A small-molecule ligand and the protein it binds are described below.
Small molecule (SMILES): O=C(NCCC(c1ccccc1)c1ccccc1)c1cccnc1

Sequence of chain 2.A:
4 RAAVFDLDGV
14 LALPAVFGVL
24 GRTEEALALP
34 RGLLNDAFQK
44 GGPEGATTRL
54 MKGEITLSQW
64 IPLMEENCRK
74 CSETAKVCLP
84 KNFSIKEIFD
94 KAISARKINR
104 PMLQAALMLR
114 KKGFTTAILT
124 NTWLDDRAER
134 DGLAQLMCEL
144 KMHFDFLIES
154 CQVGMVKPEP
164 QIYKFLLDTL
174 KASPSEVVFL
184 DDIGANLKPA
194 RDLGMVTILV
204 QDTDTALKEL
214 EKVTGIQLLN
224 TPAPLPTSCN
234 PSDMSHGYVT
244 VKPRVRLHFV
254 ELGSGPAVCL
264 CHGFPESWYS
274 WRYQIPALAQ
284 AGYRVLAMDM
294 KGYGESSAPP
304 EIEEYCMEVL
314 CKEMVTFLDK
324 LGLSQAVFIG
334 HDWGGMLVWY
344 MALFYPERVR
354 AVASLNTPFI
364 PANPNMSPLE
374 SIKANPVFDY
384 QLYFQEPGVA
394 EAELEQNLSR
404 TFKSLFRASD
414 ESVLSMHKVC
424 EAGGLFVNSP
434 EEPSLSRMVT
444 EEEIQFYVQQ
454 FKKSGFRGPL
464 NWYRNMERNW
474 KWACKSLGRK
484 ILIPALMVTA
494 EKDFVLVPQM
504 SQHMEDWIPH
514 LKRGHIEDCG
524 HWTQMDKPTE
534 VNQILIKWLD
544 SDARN

Binding-site contacts:
Ligand atom C11 contacts residue PHE267 of chain 2.A at 3.8 Å (hydrophobic).
Ligand atom C20 contacts residue TRP336 of chain 2.A at 3.5 Å (hydrophobic).
Ligand atom C17 contacts residue TYR383 of chain 2.A at 3.5 Å (hydrophobic).
Ligand atom C18 contacts residue ASP335 of chain 2.A at 3.8 Å.
Ligand atom C9 contacts residue TYR466 of chain 2.A at 3.4 Å (hydrophobic).
Ligand atom C21 contacts residue TRP336 of chain 2.A at 3.8 Å (hydrophobic).
Ligand atom C11 contacts residue LEU408 of chain 2.A at 3.6 Å (hydrophobic).
Ligand atom C13 contacts residue HIS524 of chain 2.A at 3.3 Å.
Ligand atom C5 contacts residue TYR383 of chain 2.A at 3.6 Å (hydrophobic).
Ligand atom C21 contacts residue ASP335 of chain 2.A at 3.0 Å.
Ligand atom C7 contacts residue HIS524 of chain 2.A at 3.9 Å.
Ligand atom N14 contacts residue TYR466 of chain 2.A at 3.5 Å (h-bond).
Ligand atom C10 contacts residue TYR383 of chain 2.A at 3.4 Å (hydrophobic).
Ligand atom C9 contacts residue TYR383 of chain 2.A at 3.8 Å (hydrophobic).
Ligand atom N14 contacts residue ASP335 of chain 2.A at 2.7 Å (salt-bridge).
Ligand atom C1 contacts residue HIS524 of chain 2.A at 3.5 Å.
Ligand atom C16 contacts residue HIS524 of chain 2.A at 3.6 Å.
Ligand atom C17 contacts residue ASP335 of chain 2.A at 3.6 Å.
Ligand atom C8 contacts residue HIS524 of chain 2.A at 3.3 Å.
Ligand atom O19 contacts residue TYR466 of chain 2.A at 2.6 Å (h-bond).
Ligand atom C17 contacts residue TYR466 of chain 2.A at 3.1 Å (hydrophobic).
Ligand atom C9 contacts residue ASP335 of chain 2.A at 3.5 Å.
Ligand atom C7 contacts residue TRP525 of chain 2.A at 3.4 Å (hydrophobic).
Ligand atom C15 contacts residue PHE387 of chain 2.A at 3.8 Å (hydrophobic).
Ligand atom C4 contacts residue HIS524 of chain 2.A at 3.4 Å.
Ligand atom C5 contacts residue MET419 of chain 2.A at 3.8 Å (hydrophobic).
Ligand atom C8 contacts residue VAL498 of chain 2.A at 3.4 Å (hydrophobic).
Ligand atom C6 contacts residue LEU408 of chain 2.A at 3.9 Å (hydrophobic).
Ligand atom N23 contacts residue ASP335 of chain 2.A at 3.8 Å.
Ligand atom C22 contacts residue TRP336 of chain 2.A at 3.6 Å (hydrophobic).
Ligand atom C24 contacts residue MET339 of chain 2.A at 3.4 Å (hydrophobic).
Ligand atom O19 contacts residue GLN384 of chain 2.A at 3.4 Å (h-bond).
Ligand atom C13 contacts residue VAL498 of chain 2.A at 3.1 Å (hydrophobic).
Ligand atom C20 contacts residue GLN384 of chain 2.A at 3.4 Å.
Ligand atom C18 contacts residue TRP336 of chain 2.A at 3.4 Å (hydrophobic).
Ligand atom C4 contacts residue ASP335 of chain 2.A at 3.7 Å.
Ligand atom C12 contacts residue TRP525 of chain 2.A at 3.9 Å (hydrophobic).
Ligand atom C17 contacts residue TRP336 of chain 2.A at 3.8 Å (hydrophobic).
Ligand atom C3 contacts residue HIS524 of chain 2.A at 3.5 Å.
Ligand atom O19 contacts residue TYR383 of chain 2.A at 2.8 Å (h-bond).